A protein and the small-molecule ligand that binds it are described below.
Small molecule (SMILES): OC[C@H]1O[C@H](O[C@H]2[C@H](O)[C@@H](O)[C@@H](O)O[C@@H]2CO)[C@H](O)[C@@H](O)[C@@H]1O

Sequence of chain 1.A:
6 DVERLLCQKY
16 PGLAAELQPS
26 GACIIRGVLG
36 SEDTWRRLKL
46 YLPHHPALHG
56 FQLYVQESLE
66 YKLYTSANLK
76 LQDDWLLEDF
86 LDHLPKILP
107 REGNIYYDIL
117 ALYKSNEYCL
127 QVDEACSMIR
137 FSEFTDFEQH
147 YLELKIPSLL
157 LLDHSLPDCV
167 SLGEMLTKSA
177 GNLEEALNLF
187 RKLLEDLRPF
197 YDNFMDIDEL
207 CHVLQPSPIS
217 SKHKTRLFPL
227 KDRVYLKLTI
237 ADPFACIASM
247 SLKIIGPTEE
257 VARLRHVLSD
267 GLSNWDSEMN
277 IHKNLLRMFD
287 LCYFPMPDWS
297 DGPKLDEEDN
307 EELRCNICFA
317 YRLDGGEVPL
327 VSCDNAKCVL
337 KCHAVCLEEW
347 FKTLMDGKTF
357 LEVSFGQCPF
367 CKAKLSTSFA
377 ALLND

Binding-site contacts:
Ligand atom C4 contacts residue ASP294 of chain 1.A at 3.8 Å.
Ligand atom C5 contacts residue SER296 of chain 1.A at 4.0 Å.
Ligand atom C5 contacts residue ASP294 of chain 1.A at 3.2 Å.
Ligand atom O5 contacts residue TYR289 of chain 1.A at 3.9 Å.
Ligand atom O2 contacts residue ASP294 of chain 1.A at 4.3 Å.
Ligand atom C6 contacts residue SER296 of chain 1.A at 3.4 Å.
Ligand atom O3 contacts residue TYR289 of chain 1.A at 4.0 Å.
Ligand atom O2 contacts residue MET292 of chain 1.A at 3.4 Å.
Ligand atom C1 contacts residue PHE290 of chain 1.A at 4.1 Å (hydrophobic).
Ligand atom C4 contacts residue TYR289 of chain 1.A at 4.0 Å (hydrophobic).
Ligand atom O1 contacts residue PRO291 of chain 1.A at 3.9 Å.
Ligand atom O5 contacts residue ASP294 of chain 1.A at 4.1 Å.
Ligand atom O1 contacts residue PHE290 of chain 1.A at 3.1 Å (h-bond).
Ligand atom C1 contacts residue MET292 of chain 1.A at 4.0 Å (hydrophobic).
Ligand atom C1 contacts residue TYR289 of chain 1.A at 3.6 Å (hydrophobic).
Ligand atom O1 contacts residue MET292 of chain 1.A at 3.1 Å (h-bond).
Ligand atom C2 contacts residue MET292 of chain 1.A at 4.4 Å (hydrophobic).
Ligand atom C3 contacts residue ASP294 of chain 1.A at 3.8 Å.
Ligand atom C4 contacts residue SER296 of chain 1.A at 4.1 Å.
Ligand atom C6 contacts residue ASP297 of chain 1.A at 4.4 Å.
Ligand atom O4 contacts residue ASP294 of chain 1.A at 3.6 Å (salt-bridge).
Ligand atom C6 contacts residue ASP294 of chain 1.A at 3.7 Å.
Ligand atom C3 contacts residue SER296 of chain 1.A at 4.4 Å.
Ligand atom O1 contacts residue TYR289 of chain 1.A at 4.0 Å.
Ligand atom C2 contacts residue TYR289 of chain 1.A at 4.3 Å (hydrophobic).
Ligand atom O6 contacts residue TYR289 of chain 1.A at 3.5 Å (h-bond).
Ligand atom O4 contacts residue SER296 of chain 1.A at 3.3 Å.
Ligand atom O5 contacts residue MET292 of chain 1.A at 3.6 Å.